Binding-site contacts:
Ligand atom C10 contacts residue PHE96 of chain 1.A at 4.4 Å (hydrophobic).
Ligand atom C2 contacts residue ALA279 of chain 1.A at 4.2 Å (hydrophobic).
Ligand atom C4 contacts residue VAL348 of chain 1.A at 3.6 Å (hydrophobic).
Ligand atom C1 contacts residue THR283 of chain 1.A at 4.0 Å.
Ligand atom C9 contacts residue ILE190 of chain 1.A at 4.1 Å (hydrophobic).
Ligand atom C6 contacts residue PHE278 of chain 1.A at 3.8 Å (hydrophobic).
Ligand atom C10 contacts residue PHE278 of chain 1.A at 3.7 Å (hydrophobic).
Ligand atom C6 contacts residue PHE187 of chain 1.A at 4.3 Å (hydrophobic).
Ligand atom C2 contacts residue THR283 of chain 1.A at 4.1 Å.
Ligand atom C8 contacts residue THR283 of chain 1.A at 3.7 Å.
Ligand atom C1 contacts residue ALA279 of chain 1.A at 3.9 Å (hydrophobic).
Ligand atom C8 contacts residue HEM1 of chain 1.C at 3.5 Å.
Ligand atom C3 contacts residue ILE95 of chain 1.A at 4.3 Å (hydrophobic).
Ligand atom C7 contacts residue PHE278 of chain 1.A at 3.6 Å (hydrophobic).
Ligand atom C10 contacts residue ILE95 of chain 1.A at 4.0 Å (hydrophobic).
Ligand atom C1 contacts residue PHE278 of chain 1.A at 4.2 Å (hydrophobic).
Ligand atom C4 contacts residue ILE82 of chain 1.A at 4.4 Å (hydrophobic).
Ligand atom C9 contacts residue PHE278 of chain 1.A at 3.4 Å (hydrophobic).
Ligand atom C8 contacts residue LEU344 of chain 1.A at 4.4 Å (hydrophobic).
Ligand atom C3 contacts residue VAL348 of chain 1.A at 3.8 Å (hydrophobic).
Ligand atom C8 contacts residue ALA279 of chain 1.A at 3.6 Å (hydrophobic).
Ligand atom C2 contacts residue LEU344 of chain 1.A at 4.0 Å (hydrophobic).

The small molecule below binds the protein below.
Small molecule (SMILES): CC1=CC[C@H]2[C@@H](C1)C2(C)C

Sequence of chain 1.A:
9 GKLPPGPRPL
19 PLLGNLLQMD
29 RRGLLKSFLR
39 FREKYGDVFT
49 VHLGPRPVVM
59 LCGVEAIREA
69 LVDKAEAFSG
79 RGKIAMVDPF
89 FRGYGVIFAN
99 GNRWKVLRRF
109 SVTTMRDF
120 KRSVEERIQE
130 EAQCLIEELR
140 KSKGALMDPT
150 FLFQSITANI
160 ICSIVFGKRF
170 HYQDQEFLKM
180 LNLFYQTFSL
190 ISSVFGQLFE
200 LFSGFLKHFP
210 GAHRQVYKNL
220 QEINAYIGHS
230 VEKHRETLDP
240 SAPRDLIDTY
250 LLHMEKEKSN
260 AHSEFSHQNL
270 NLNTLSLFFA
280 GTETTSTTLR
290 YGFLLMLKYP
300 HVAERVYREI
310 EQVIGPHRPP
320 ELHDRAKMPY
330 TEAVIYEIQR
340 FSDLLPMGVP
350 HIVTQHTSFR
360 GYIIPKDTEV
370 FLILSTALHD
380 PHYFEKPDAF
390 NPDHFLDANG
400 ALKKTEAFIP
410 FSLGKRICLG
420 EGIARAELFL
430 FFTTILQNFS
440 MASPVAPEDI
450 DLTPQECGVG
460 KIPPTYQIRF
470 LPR